The small molecule below binds the protein below.
Small molecule (SMILES): CC(=O)C(=O)O

Sequence of chain 3.A:
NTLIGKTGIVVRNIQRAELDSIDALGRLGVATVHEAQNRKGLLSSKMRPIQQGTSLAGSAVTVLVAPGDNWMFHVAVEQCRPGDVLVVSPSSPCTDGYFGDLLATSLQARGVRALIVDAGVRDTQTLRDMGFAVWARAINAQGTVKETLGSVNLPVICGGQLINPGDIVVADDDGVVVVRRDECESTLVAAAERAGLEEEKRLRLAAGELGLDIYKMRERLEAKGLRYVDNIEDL

Binding-site contacts:
Ligand atom CB contacts residue LEU104 of chain 3.A at 4.2 Å (hydrophobic).
Ligand atom CB contacts residue ARG123 of chain 3.A at 4.1 Å.
Ligand atom O3 contacts residue GLY101 of chain 3.A at 3.8 Å.
Ligand atom OXT contacts residue MG1 of chain 3.B at 2.1 Å.
Ligand atom O3 contacts residue ARG123 of chain 3.A at 2.8 Å (salt-bridge).
Ligand atom O contacts residue PHE100 of chain 3.A at 4.2 Å.
Ligand atom C contacts residue ASP124 of chain 3.A at 3.7 Å.
Ligand atom OXT contacts residue ASP102 of chain 3.A at 3.1 Å (salt-bridge).
Ligand atom CB contacts residue PHE100 of chain 3.A at 3.5 Å (hydrophobic).
Ligand atom OXT contacts residue LEU104 of chain 3.A at 4.3 Å.
Ligand atom C contacts residue ASP102 of chain 3.A at 3.6 Å.
Ligand atom CA contacts residue ARG123 of chain 3.A at 3.8 Å.
Ligand atom O contacts residue MG1 of chain 3.B at 4.1 Å.
Ligand atom C contacts residue GLY101 of chain 3.A at 3.2 Å.
Ligand atom CB contacts residue ASN71 of chain 3.A at 4.1 Å.
Ligand atom CA contacts residue ASP102 of chain 3.A at 4.5 Å.
Ligand atom C contacts residue LEU103 of chain 3.A at 3.7 Å (hydrophobic).
Ligand atom C contacts residue PHE100 of chain 3.A at 4.2 Å (hydrophobic).
Ligand atom C contacts residue MG1 of chain 3.B at 2.9 Å.
Ligand atom CA contacts residue MG1 of chain 3.B at 2.8 Å.
Ligand atom CA contacts residue GLY101 of chain 3.A at 3.2 Å.
Ligand atom OXT contacts residue GLY101 of chain 3.A at 3.3 Å.
Ligand atom C contacts residue LEU104 of chain 3.A at 4.1 Å (hydrophobic).
Ligand atom O3 contacts residue PHE100 of chain 3.A at 4.4 Å.
Ligand atom CB contacts residue GLY101 of chain 3.A at 3.3 Å.
Ligand atom O3 contacts residue MG1 of chain 3.B at 2.1 Å.
Ligand atom O contacts residue ASP102 of chain 3.A at 3.9 Å.
Ligand atom CA contacts residue PHE100 of chain 3.A at 3.9 Å (hydrophobic).
Ligand atom CB contacts residue TYR99 of chain 3.A at 3.8 Å (hydrophobic).
Ligand atom CA contacts residue ASP124 of chain 3.A at 3.8 Å.
Ligand atom CB contacts residue MG1 of chain 3.B at 4.3 Å.
Ligand atom O contacts residue GLY101 of chain 3.A at 3.1 Å (h-bond).
Ligand atom OXT contacts residue ASP124 of chain 3.A at 3.0 Å (salt-bridge).
Ligand atom O contacts residue LEU103 of chain 3.A at 3.5 Å (h-bond).
Ligand atom OXT contacts residue LEU103 of chain 3.A at 3.0 Å (h-bond).
Ligand atom O3 contacts residue ASP124 of chain 3.A at 3.2 Å (salt-bridge).
Ligand atom O contacts residue LEU104 of chain 3.A at 3.0 Å (h-bond).